Sequence of chain 3.A:
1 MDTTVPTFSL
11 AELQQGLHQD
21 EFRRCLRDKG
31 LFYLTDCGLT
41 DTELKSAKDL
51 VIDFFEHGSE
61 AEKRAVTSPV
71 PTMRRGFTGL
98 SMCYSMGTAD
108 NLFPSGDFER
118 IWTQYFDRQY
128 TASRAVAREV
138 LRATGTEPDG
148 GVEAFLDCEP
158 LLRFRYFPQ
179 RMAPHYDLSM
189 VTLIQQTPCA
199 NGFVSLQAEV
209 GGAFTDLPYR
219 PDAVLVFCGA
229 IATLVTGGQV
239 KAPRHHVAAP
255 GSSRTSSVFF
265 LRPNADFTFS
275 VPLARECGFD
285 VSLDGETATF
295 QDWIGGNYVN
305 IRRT

The small molecule below binds the protein below.
Small molecule (SMILES): O=CC(=O)CCC(=O)O

Binding-site contacts:
Ligand atom C3 contacts residue FE1 of chain 3.B at 4.3 Å.
Ligand atom O2 contacts residue HIS243 of chain 3.A at 4.4 Å.
Ligand atom C4 contacts residue ILE192 of chain 3.A at 4.4 Å (hydrophobic).
Ligand atom C1 contacts residue PHE264 of chain 3.A at 4.1 Å (hydrophobic).
Ligand atom C5 contacts residue VAL245 of chain 3.A at 4.1 Å (hydrophobic).
Ligand atom C4 contacts residue VAL245 of chain 3.A at 4.4 Å (hydrophobic).
Ligand atom O2 contacts residue HIS183 of chain 3.A at 3.1 Å (h-bond).
Ligand atom O2 contacts residue ILE305 of chain 3.A at 3.5 Å.
Ligand atom C5 contacts residue ARG258 of chain 3.A at 3.9 Å.
Ligand atom O3 contacts residue SER260 of chain 3.A at 3.9 Å.
Ligand atom C1 contacts residue FE1 of chain 3.B at 2.8 Å.
Ligand atom O5 contacts residue HIS243 of chain 3.A at 3.1 Å (h-bond).
Ligand atom C3 contacts residue VAL262 of chain 3.A at 4.1 Å (hydrophobic).
Ligand atom O2 contacts residue ASP185 of chain 3.A at 3.4 Å (salt-bridge).
Ligand atom C4 contacts residue LEU204 of chain 3.A at 4.0 Å (hydrophobic).
Ligand atom C2 contacts residue MET180 of chain 3.A at 4.2 Å (hydrophobic).
Ligand atom C1 contacts residue HIS183 of chain 3.A at 3.8 Å.
Ligand atom O5 contacts residue FE1 of chain 3.B at 2.2 Å.
Ligand atom O4 contacts residue LEU204 of chain 3.A at 4.0 Å.
Ligand atom O3 contacts residue ARG258 of chain 3.A at 3.3 Å (salt-bridge).
Ligand atom C5 contacts residue LEU204 of chain 3.A at 4.2 Å (hydrophobic).
Ligand atom O5 contacts residue HIS183 of chain 3.A at 3.3 Å (h-bond).
Ligand atom O5 contacts residue ASP185 of chain 3.A at 4.4 Å.
Ligand atom O2 contacts residue FE1 of chain 3.B at 2.2 Å.
Ligand atom C1 contacts residue ASP185 of chain 3.A at 4.4 Å.
Ligand atom C3 contacts residue MET180 of chain 3.A at 4.3 Å (hydrophobic).
Ligand atom O2 contacts residue PHE264 of chain 3.A at 3.7 Å.
Ligand atom C1 contacts residue VAL262 of chain 3.A at 4.4 Å (hydrophobic).
Ligand atom O5 contacts residue MET180 of chain 3.A at 3.7 Å.
Ligand atom C2 contacts residue HIS183 of chain 3.A at 3.9 Å.
Ligand atom O3 contacts residue PHE164 of chain 3.A at 4.2 Å.
Ligand atom O4 contacts residue SER260 of chain 3.A at 3.7 Å.
Ligand atom O3 contacts residue VAL245 of chain 3.A at 3.6 Å.
Ligand atom O4 contacts residue ILE192 of chain 3.A at 4.2 Å.
Ligand atom C2 contacts residue HIS243 of chain 3.A at 4.3 Å.
Ligand atom C2 contacts residue FE1 of chain 3.B at 2.8 Å.
Ligand atom C5 contacts residue SER260 of chain 3.A at 4.0 Å.
Ligand atom O4 contacts residue ARG258 of chain 3.A at 3.1 Å (salt-bridge).